A small-molecule ligand and the protein it binds are described below.
Small molecule (SMILES): CN(C)CCNS(=O)(=O)c1ccc(-c2cnc(N)c(C(=O)Nc3cccnc3)n2)cc1

Binding-site contacts:
Ligand atom C20 contacts residue LEU135 of chain 1.A at 3.3 Å (hydrophobic).
Ligand atom C16 contacts residue ILE11 of chain 1.A at 3.5 Å (hydrophobic).
Ligand atom N18 contacts residue LEU135 of chain 1.A at 3.8 Å.
Ligand atom C5 contacts residue ILE11 of chain 1.A at 3.7 Å (hydrophobic).
Ligand atom C28 contacts residue ASP146 of chain 1.A at 3.3 Å.
Ligand atom N21 contacts residue LEU135 of chain 1.A at 3.6 Å.
Ligand atom C14 contacts residue LEU84 of chain 1.A at 3.5 Å (hydrophobic).
Ligand atom C26 contacts residue GLN132 of chain 1.A at 3.7 Å.
Ligand atom N29 contacts residue VAL19 of chain 1.A at 3.7 Å.
Ligand atom N18 contacts residue PHE83 of chain 1.A at 3.6 Å.
Ligand atom C30 contacts residue ASP146 of chain 1.A at 3.8 Å.
Ligand atom C19 contacts residue ALA32 of chain 1.A at 3.4 Å (hydrophobic).
Ligand atom N31 contacts residue GLU82 of chain 1.A at 2.8 Å (salt-bridge).
Ligand atom C3 contacts residue ILE11 of chain 1.A at 3.9 Å (hydrophobic).
Ligand atom N29 contacts residue ASP146 of chain 1.A at 3.1 Å (salt-bridge).
Ligand atom N31 contacts residue LEU135 of chain 1.A at 3.6 Å.
Ligand atom N21 contacts residue ILE11 of chain 1.A at 3.8 Å.
Ligand atom C10 contacts residue ASP87 of chain 1.A at 3.9 Å.
Ligand atom C19 contacts residue GLU82 of chain 1.A at 3.6 Å.
Ligand atom C19 contacts residue LEU135 of chain 1.A at 3.3 Å (hydrophobic).
Ligand atom S7 contacts residue LYS90 of chain 1.A at 3.8 Å.
Ligand atom C30 contacts residue VAL19 of chain 1.A at 3.5 Å (hydrophobic).
Ligand atom C17 contacts residue PHE83 of chain 1.A at 3.6 Å (hydrophobic).
Ligand atom C12 contacts residue LEU135 of chain 1.A at 3.9 Å (hydrophobic).
Ligand atom O9 contacts residue GLN86 of chain 1.A at 3.6 Å.
Ligand atom O8 contacts residue LYS90 of chain 1.A at 3.4 Å (salt-bridge).
Ligand atom N18 contacts residue ALA32 of chain 1.A at 3.7 Å.
Ligand atom N29 contacts residue LYS34 of chain 1.A at 3.4 Å.
Ligand atom O9 contacts residue ASP87 of chain 1.A at 3.1 Å (salt-bridge).
Ligand atom N31 contacts residue VAL65 of chain 1.A at 3.5 Å.
Ligand atom C13 contacts residue ILE11 of chain 1.A at 3.9 Å (hydrophobic).
Ligand atom N18 contacts residue LEU84 of chain 1.A at 3.0 Å (h-bond).
Ligand atom N31 contacts residue PHE81 of chain 1.A at 3.7 Å.
Ligand atom C11 contacts residue ASP87 of chain 1.A at 3.5 Å.
Ligand atom N31 contacts residue ALA32 of chain 1.A at 3.3 Å.
Ligand atom N18 contacts residue GLU82 of chain 1.A at 3.5 Å (salt-bridge).
Ligand atom C14 contacts residue PHE83 of chain 1.A at 3.9 Å (hydrophobic).
Ligand atom C17 contacts residue LEU84 of chain 1.A at 3.1 Å (hydrophobic).
Ligand atom C22 contacts residue LEU135 of chain 1.A at 3.7 Å (hydrophobic).
Ligand atom O9 contacts residue LYS90 of chain 1.A at 3.3 Å.

Sequence of chain 1.A:
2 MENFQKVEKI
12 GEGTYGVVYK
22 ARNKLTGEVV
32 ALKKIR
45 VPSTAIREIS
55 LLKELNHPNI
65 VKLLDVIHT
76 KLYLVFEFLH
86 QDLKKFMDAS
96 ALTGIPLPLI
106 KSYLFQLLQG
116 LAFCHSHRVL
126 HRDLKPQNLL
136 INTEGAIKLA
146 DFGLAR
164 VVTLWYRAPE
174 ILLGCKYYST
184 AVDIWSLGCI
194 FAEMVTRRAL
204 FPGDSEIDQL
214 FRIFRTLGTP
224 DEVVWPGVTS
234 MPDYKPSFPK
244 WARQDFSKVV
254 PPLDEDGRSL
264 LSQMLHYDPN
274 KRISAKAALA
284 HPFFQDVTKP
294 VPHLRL